Sequence of chain 1.B:
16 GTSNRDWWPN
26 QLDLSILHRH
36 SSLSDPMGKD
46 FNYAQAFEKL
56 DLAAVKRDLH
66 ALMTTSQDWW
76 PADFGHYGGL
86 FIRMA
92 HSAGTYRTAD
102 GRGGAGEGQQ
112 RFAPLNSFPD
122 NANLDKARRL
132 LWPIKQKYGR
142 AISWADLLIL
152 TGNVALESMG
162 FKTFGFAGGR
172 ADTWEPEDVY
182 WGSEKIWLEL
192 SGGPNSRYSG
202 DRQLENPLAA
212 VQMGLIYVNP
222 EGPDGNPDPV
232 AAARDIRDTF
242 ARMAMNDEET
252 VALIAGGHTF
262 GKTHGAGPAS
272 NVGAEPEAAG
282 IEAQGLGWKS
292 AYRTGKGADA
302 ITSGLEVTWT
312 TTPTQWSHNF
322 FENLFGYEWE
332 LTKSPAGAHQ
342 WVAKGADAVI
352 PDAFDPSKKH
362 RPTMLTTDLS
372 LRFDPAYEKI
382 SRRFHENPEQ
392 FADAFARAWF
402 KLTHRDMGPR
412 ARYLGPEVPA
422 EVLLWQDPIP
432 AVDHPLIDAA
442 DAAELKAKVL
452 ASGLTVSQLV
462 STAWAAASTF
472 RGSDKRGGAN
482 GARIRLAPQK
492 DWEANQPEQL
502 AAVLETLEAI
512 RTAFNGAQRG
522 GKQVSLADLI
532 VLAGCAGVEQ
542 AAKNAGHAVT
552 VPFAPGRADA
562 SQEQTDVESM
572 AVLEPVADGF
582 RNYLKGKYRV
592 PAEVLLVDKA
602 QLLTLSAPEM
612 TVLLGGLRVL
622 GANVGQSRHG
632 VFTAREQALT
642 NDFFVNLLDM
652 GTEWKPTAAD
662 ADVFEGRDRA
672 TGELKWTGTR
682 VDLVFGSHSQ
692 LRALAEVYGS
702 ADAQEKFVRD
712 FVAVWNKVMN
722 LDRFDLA

The protein below binds the small molecule below.
Small molecule (SMILES): NNC(=O)c1ccncc1

Binding-site contacts:
Ligand atom C5 contacts residue LEU603 of chain 1.B at 4.2 Å (hydrophobic).
Ligand atom C3 contacts residue GLY473 of chain 1.B at 3.5 Å.
Ligand atom C2 contacts residue GLU108 of chain 1.B at 3.2 Å.
Ligand atom C5 contacts residue GLN602 of chain 1.B at 3.0 Å.
Ligand atom N2 contacts residue GLU108 of chain 1.B at 4.2 Å.
Ligand atom N3 contacts residue VAL180 of chain 1.B at 4.0 Å.
Ligand atom C4 contacts residue THR605 of chain 1.B at 3.5 Å.
Ligand atom N2 contacts residue GLN602 of chain 1.B at 3.9 Å.
Ligand atom C2 contacts residue GLU178 of chain 1.B at 3.4 Å.
Ligand atom C5 contacts residue SER474 of chain 1.B at 3.4 Å.
Ligand atom C contacts residue GLU178 of chain 1.B at 4.2 Å.
Ligand atom O1 contacts residue GLN602 of chain 1.B at 2.4 Å (h-bond).
Ligand atom N2 contacts residue GLU178 of chain 1.B at 3.3 Å (salt-bridge).
Ligand atom C1 contacts residue GLU178 of chain 1.B at 4.2 Å.
Ligand atom C1 contacts residue SER474 of chain 1.B at 3.6 Å.
Ligand atom C1 contacts residue GLY473 of chain 1.B at 3.8 Å.
Ligand atom N2 contacts residue ARG103 of chain 1.B at 4.1 Å.
Ligand atom C4 contacts residue LEU603 of chain 1.B at 4.1 Å (hydrophobic).
Ligand atom C2 contacts residue GLY473 of chain 1.B at 3.8 Å.
Ligand atom N3 contacts residue ARG103 of chain 1.B at 3.4 Å.
Ligand atom C4 contacts residue GLN602 of chain 1.B at 3.4 Å.
Ligand atom C5 contacts residue GLY473 of chain 1.B at 3.6 Å.
Ligand atom N1 contacts residue GLY473 of chain 1.B at 3.5 Å.
Ligand atom C3 contacts residue GLU108 of chain 1.B at 3.7 Å.
Ligand atom C contacts residue ARG103 of chain 1.B at 4.1 Å.
Ligand atom N3 contacts residue GLN602 of chain 1.B at 4.3 Å.
Ligand atom O1 contacts residue ARG103 of chain 1.B at 3.2 Å (salt-bridge).
Ligand atom C3 contacts residue GLU178 of chain 1.B at 4.2 Å.
Ligand atom N1 contacts residue SER474 of chain 1.B at 4.2 Å.
Ligand atom N3 contacts residue GLU178 of chain 1.B at 3.6 Å.
Ligand atom C contacts residue SER474 of chain 1.B at 3.8 Å.
Ligand atom N1 contacts residue THR605 of chain 1.B at 3.7 Å.
Ligand atom O1 contacts residue SER474 of chain 1.B at 3.7 Å.
Ligand atom C2 contacts residue SER474 of chain 1.B at 4.0 Å.
Ligand atom C2 contacts residue GLN602 of chain 1.B at 4.1 Å.
Ligand atom C4 contacts residue GLY473 of chain 1.B at 3.3 Å.
Ligand atom C1 contacts residue GLN602 of chain 1.B at 3.2 Å.
Ligand atom C4 contacts residue SER474 of chain 1.B at 3.8 Å.
Ligand atom O1 contacts residue LEU603 of chain 1.B at 3.8 Å.
Ligand atom C contacts residue GLN602 of chain 1.B at 3.1 Å.